This protein binds this small molecule.
Small molecule (SMILES): CC(=O)N[C@@H](Cc1cnc[nH]1)C(=O)N[C@@H](CCCCN)C(=O)N[C@@]1(C)CCC/C=C\CCC[C@]2(C)NC(=O)[C@H](CCCCNC(=O)C[C@@H](C=O)NC(=O)[C@H](CCC(N)=O)NC(=O)[C@H](CC(C)C)NC2=O)NC(=O)[C@H](Cc2cnc[nH]2)NC(=O)[C@H](CC(C)C)NC1=O

Sequence of chain 1.A:
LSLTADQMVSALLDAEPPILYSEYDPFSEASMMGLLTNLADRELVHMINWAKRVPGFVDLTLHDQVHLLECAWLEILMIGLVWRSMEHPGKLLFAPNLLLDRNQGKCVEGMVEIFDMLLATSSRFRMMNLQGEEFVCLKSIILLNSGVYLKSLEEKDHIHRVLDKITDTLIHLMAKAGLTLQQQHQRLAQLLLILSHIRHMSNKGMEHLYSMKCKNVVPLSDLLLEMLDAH

Binding-site contacts:
Ligand atom ND1 contacts residue LEU79 of chain 1.A at 4.1 Å.
Ligand atom CE contacts residue GLU87 of chain 1.A at 2.9 Å.
Ligand atom CD1 contacts residue VAL83 of chain 1.A at 3.7 Å (hydrophobic).
Ligand atom NE2 contacts residue LEU79 of chain 1.A at 3.4 Å.
Ligand atom CG contacts residue LEU79 of chain 1.A at 3.9 Å (hydrophobic).
Ligand atom CB contacts residue GLU249 of chain 1.A at 3.4 Å.
Ligand atom CD contacts residue LEU79 of chain 1.A at 4.2 Å (hydrophobic).
Ligand atom CD2 contacts residue PHE74 of chain 1.A at 4.2 Å (hydrophobic).
Ligand atom NE2 contacts residue LEU79 of chain 1.A at 3.6 Å.
Ligand atom CA contacts residue GLU249 of chain 1.A at 4.0 Å.
Ligand atom CD contacts residue GLU87 of chain 1.A at 4.2 Å.
Ligand atom NZ contacts residue VAL83 of chain 1.A at 4.3 Å.
Ligand atom CD contacts residue ILE65 of chain 1.A at 3.5 Å (hydrophobic).
Ligand atom CA contacts residue LEU79 of chain 1.A at 4.0 Å (hydrophobic).
Ligand atom CD2 contacts residue LYS69 of chain 1.A at 4.2 Å.
Ligand atom N contacts residue GLU249 of chain 1.A at 3.4 Å (salt-bridge).
Ligand atom CE contacts residue LEU246 of chain 1.A at 4.3 Å (hydrophobic).
Ligand atom CD2 contacts residue GLN82 of chain 1.A at 4.0 Å.
Ligand atom C contacts residue ILE65 of chain 1.A at 4.1 Å (hydrophobic).
Ligand atom CD2 contacts residue ILE65 of chain 1.A at 3.6 Å (hydrophobic).
Ligand atom CG contacts residue ILE65 of chain 1.A at 4.0 Å (hydrophobic).
Ligand atom CD1 contacts residue LEU86 of chain 1.A at 4.1 Å (hydrophobic).
Ligand atom N contacts residue ILE65 of chain 1.A at 4.3 Å.
Ligand atom CE1 contacts residue LEU79 of chain 1.A at 3.5 Å (hydrophobic).
Ligand atom CD2 contacts residue LEU86 of chain 1.A at 4.0 Å (hydrophobic).
Ligand atom O contacts residue ILE65 of chain 1.A at 3.9 Å.
Ligand atom CA contacts residue ILE65 of chain 1.A at 4.3 Å (hydrophobic).
Ligand atom CD2 contacts residue VAL83 of chain 1.A at 4.2 Å (hydrophobic).
Ligand atom O contacts residue LYS69 of chain 1.A at 3.6 Å.
Ligand atom N contacts residue VAL83 of chain 1.A at 4.0 Å.
Ligand atom CB contacts residue VAL83 of chain 1.A at 4.2 Å (hydrophobic).
Ligand atom CD1 contacts residue GLN82 of chain 1.A at 4.0 Å.
Ligand atom CG contacts residue MET250 of chain 1.A at 4.2 Å (hydrophobic).
Ligand atom O contacts residue LEU79 of chain 1.A at 4.1 Å.
Ligand atom CD2 contacts residue LEU79 of chain 1.A at 3.7 Å (hydrophobic).
Ligand atom CD contacts residue LEU246 of chain 1.A at 3.9 Å (hydrophobic).
Ligand atom NZ contacts residue GLU87 of chain 1.A at 3.2 Å (salt-bridge).
Ligand atom CB contacts residue ILE65 of chain 1.A at 4.0 Å (hydrophobic).
Ligand atom CA contacts residue VAL83 of chain 1.A at 3.8 Å (hydrophobic).
Ligand atom CB contacts residue LEU79 of chain 1.A at 3.4 Å (hydrophobic).